The protein below binds the small molecule below.
Small molecule (SMILES): CSCC[C@H]([NH3+])C(=O)N[C@@H](Cc1ccccc1)C(=O)N[C@@H](CCCC[NH3+])C(=O)N[C@@H](C)C(=O)N[C@H](C=O)Cc1ccccc1

Binding-site contacts:
Ligand atom CA contacts residue RD81 of chain 1.XI at 4.2 Å.
Ligand atom N contacts residue RD81 of chain 1.XI at 4.3 Å.
Ligand atom C contacts residue RD81 of chain 1.XI at 4.3 Å.
Ligand atom C contacts residue RD81 of chain 1.XI at 4.2 Å.
Ligand atom O contacts residue RD81 of chain 1.XI at 3.4 Å.
Ligand atom O contacts residue RD81 of chain 1.XI at 4.3 Å.
Ligand atom CB contacts residue RD81 of chain 1.XI at 2.9 Å.